Sequence of chain 56.I:
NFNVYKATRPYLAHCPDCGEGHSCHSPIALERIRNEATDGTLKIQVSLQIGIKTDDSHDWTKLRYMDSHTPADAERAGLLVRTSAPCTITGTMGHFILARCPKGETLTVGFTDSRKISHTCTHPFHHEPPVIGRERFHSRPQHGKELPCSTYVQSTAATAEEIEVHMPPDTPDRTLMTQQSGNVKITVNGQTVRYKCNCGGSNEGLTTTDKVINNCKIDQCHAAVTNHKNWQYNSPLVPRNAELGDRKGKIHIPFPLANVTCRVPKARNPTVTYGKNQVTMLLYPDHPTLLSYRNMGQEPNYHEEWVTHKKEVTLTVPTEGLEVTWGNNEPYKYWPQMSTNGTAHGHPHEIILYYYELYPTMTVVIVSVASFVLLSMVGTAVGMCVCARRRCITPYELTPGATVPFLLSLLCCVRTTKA

Sequence of chain 56.B:
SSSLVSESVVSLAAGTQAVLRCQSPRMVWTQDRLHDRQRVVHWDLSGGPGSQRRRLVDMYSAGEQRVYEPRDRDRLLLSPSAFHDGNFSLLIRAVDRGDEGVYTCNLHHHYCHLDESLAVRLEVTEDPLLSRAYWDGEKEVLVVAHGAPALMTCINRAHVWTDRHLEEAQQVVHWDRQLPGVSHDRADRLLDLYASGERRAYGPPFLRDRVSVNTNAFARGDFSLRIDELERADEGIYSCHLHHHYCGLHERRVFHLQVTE

This small molecule binds to this protein.
Small molecule (SMILES): CC(=O)N[C@@H]1[C@@H](O)[C@H](O)[C@@H](CO)O[C@H]1O

Sequence of chain 56.H:
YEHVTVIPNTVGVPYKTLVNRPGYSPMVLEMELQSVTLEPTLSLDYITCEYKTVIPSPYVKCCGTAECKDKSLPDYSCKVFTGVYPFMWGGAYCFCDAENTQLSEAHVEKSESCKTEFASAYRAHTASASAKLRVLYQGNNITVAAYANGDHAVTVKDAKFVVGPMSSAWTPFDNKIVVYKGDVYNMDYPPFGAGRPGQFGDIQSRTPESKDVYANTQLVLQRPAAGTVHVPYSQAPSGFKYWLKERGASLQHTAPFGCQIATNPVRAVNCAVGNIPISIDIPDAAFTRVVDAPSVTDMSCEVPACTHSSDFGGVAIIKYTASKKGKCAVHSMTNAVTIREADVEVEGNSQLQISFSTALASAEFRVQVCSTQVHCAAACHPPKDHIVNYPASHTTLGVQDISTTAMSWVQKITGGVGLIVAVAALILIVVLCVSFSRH

Binding-site contacts:
Ligand atom C4 contacts residue ASN259 of chain 56.I at 4.1 Å.
Ligand atom C2 contacts residue ASN259 of chain 56.I at 2.4 Å.
Ligand atom C1 contacts residue ASN259 of chain 56.I at 1.4 Å.
Ligand atom C8 contacts residue ASN259 of chain 56.I at 4.4 Å.
Ligand atom O5 contacts residue THR116 of chain 56.H at 4.3 Å.
Ligand atom C3 contacts residue ASN259 of chain 56.I at 3.8 Å.
Ligand atom O5 contacts residue ASN259 of chain 56.I at 2.3 Å (h-bond).
Ligand atom N2 contacts residue ASN259 of chain 56.I at 3.0 Å (h-bond).
Ligand atom C4 contacts residue LYS115 of chain 56.H at 4.5 Å.
Ligand atom O6 contacts residue THR116 of chain 56.H at 3.5 Å.
Ligand atom C5 contacts residue ASN259 of chain 56.I at 3.6 Å.
Ligand atom C6 contacts residue LYS115 of chain 56.H at 4.3 Å.
Ligand atom O6 contacts residue ASN259 of chain 56.I at 4.5 Å.
Ligand atom O7 contacts residue LYS181 of chain 56.H at 4.1 Å.
Ligand atom C8 contacts residue GLU198 of chain 56.B at 4.1 Å.
Ligand atom O6 contacts residue LYS115 of chain 56.H at 3.7 Å.
Ligand atom O7 contacts residue ASN259 of chain 56.I at 2.8 Å (h-bond).
Ligand atom C7 contacts residue ASN259 of chain 56.I at 3.1 Å.